A small-molecule ligand and the protein it binds are described below.
Small molecule (SMILES): O=C(O)C(=O)C(=O)O

Binding-site contacts:
Ligand atom O4 contacts residue GLY230 of chain 1.B at 3.4 Å.
Ligand atom O1 contacts residue ARG161 of chain 1.B at 3.5 Å (salt-bridge).
Ligand atom O2 contacts residue ARG91 of chain 1.B at 1.3 Å (salt-bridge).
Ligand atom C3 contacts residue ARG91 of chain 1.B at 3.9 Å.
Ligand atom O4 contacts residue ARG97 of chain 1.B at 3.7 Å.
Ligand atom C3 contacts residue ARG97 of chain 1.B at 3.0 Å.
Ligand atom O5 contacts residue HIS186 of chain 1.B at 2.5 Å.
Ligand atom C2 contacts residue ARG161 of chain 1.B at 3.8 Å.
Ligand atom C3 contacts residue ARG161 of chain 1.B at 2.4 Å.
Ligand atom O1 contacts residue ILE234 of chain 1.B at 4.0 Å.
Ligand atom C3 contacts residue NAD1 of chain 1.E at 4.0 Å.
Ligand atom O4 contacts residue LEU157 of chain 1.B at 3.5 Å.
Ligand atom C3 contacts residue LEU157 of chain 1.B at 3.6 Å (hydrophobic).
Ligand atom O3 contacts residue NAD1 of chain 1.E at 3.1 Å.
Ligand atom C1 contacts residue GLY230 of chain 1.B at 3.9 Å.
Ligand atom C2 contacts residue HIS186 of chain 1.B at 3.5 Å.
Ligand atom O3 contacts residue ARG91 of chain 1.B at 3.4 Å (salt-bridge).
Ligand atom C2 contacts residue ARG97 of chain 1.B at 3.0 Å.
Ligand atom C1 contacts residue ARG91 of chain 1.B at 1.4 Å.
Ligand atom O5 contacts residue ARG97 of chain 1.B at 3.1 Å (salt-bridge).
Ligand atom O2 contacts residue NAD1 of chain 1.E at 3.3 Å.
Ligand atom C2 contacts residue NAD1 of chain 1.E at 3.3 Å.
Ligand atom C2 contacts residue ARG91 of chain 1.B at 2.8 Å.
Ligand atom O1 contacts residue ARG91 of chain 1.B at 1.6 Å (salt-bridge).
Ligand atom O2 contacts residue ARG97 of chain 1.B at 4.2 Å.
Ligand atom O3 contacts residue ASN130 of chain 1.B at 3.8 Å.
Ligand atom O3 contacts residue HIS186 of chain 1.B at 2.5 Å (h-bond).
Ligand atom O4 contacts residue ARG91 of chain 1.B at 4.1 Å.
Ligand atom C1 contacts residue NAD1 of chain 1.E at 3.5 Å.
Ligand atom C3 contacts residue GLY230 of chain 1.B at 4.2 Å.
Ligand atom O3 contacts residue ARG97 of chain 1.B at 3.0 Å (salt-bridge).
Ligand atom O5 contacts residue ARG161 of chain 1.B at 2.8 Å (salt-bridge).
Ligand atom O5 contacts residue NAD1 of chain 1.E at 3.5 Å (h-bond).
Ligand atom O5 contacts residue ASP158 of chain 1.B at 3.1 Å (salt-bridge).
Ligand atom O1 contacts residue SER241 of chain 1.B at 4.0 Å.
Ligand atom C1 contacts residue ARG97 of chain 1.B at 3.8 Å.
Ligand atom O1 contacts residue GLY230 of chain 1.B at 3.0 Å.
Ligand atom C3 contacts residue HIS186 of chain 1.B at 3.6 Å.
Ligand atom O4 contacts residue ARG161 of chain 1.B at 1.4 Å (salt-bridge).
Ligand atom O5 contacts residue LEU157 of chain 1.B at 3.9 Å.

Sequence of chain 1.B:
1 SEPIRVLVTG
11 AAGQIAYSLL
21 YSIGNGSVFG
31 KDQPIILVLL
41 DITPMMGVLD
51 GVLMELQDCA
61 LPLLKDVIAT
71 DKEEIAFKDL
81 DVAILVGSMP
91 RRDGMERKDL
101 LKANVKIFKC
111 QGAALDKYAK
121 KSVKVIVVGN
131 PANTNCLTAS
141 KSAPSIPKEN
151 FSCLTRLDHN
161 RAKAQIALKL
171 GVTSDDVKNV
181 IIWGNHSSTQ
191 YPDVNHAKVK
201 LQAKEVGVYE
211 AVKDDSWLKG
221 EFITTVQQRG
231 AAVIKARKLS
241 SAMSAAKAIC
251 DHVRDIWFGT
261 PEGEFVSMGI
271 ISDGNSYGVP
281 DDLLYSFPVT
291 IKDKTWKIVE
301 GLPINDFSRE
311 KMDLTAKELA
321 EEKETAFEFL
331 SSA